Sequence of chain 1.A:
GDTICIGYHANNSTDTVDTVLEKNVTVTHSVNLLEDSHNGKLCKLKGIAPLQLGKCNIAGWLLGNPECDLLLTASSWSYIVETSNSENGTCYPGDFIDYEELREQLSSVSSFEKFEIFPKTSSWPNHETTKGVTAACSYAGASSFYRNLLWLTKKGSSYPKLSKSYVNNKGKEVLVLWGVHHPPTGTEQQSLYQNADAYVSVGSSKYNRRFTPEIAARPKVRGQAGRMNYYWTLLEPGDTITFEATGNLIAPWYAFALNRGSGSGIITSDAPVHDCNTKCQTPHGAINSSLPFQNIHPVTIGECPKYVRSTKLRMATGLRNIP

Binding-site contacts:
Ligand atom O7 contacts residue ASN15 of chain 1.A at 2.9 Å (h-bond).
Ligand atom C7 contacts residue ASN15 of chain 1.A at 3.1 Å.
Ligand atom O5 contacts residue ASN15 of chain 1.A at 2.4 Å (h-bond).
Ligand atom N2 contacts residue ASN15 of chain 1.A at 2.9 Å (h-bond).
Ligand atom C1 contacts residue ASN15 of chain 1.A at 1.4 Å.
Ligand atom C8 contacts residue ASN15 of chain 1.A at 4.3 Å.
Ligand atom C5 contacts residue ASN15 of chain 1.A at 3.7 Å.
Ligand atom C2 contacts residue ASN15 of chain 1.A at 2.5 Å.
Ligand atom C4 contacts residue ASN15 of chain 1.A at 4.2 Å.
Ligand atom C3 contacts residue ASN15 of chain 1.A at 3.8 Å.

A small-molecule ligand and the protein it binds are described below.
Small molecule (SMILES): CC(=O)N[C@@H]1[C@@H](O)[C@H](O)[C@@H](CO)O[C@H]1O